Sequence of chain 1.E:
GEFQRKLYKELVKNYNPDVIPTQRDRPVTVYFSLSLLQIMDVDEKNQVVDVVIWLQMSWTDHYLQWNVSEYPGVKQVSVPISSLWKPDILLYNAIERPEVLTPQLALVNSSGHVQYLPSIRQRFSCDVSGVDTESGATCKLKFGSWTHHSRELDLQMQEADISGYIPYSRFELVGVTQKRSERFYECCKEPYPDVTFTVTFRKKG

Binding-site contacts:
Ligand atom C2 contacts residue SER111 of chain 1.E at 3.6 Å.
Ligand atom C3 contacts residue ASN109 of chain 1.E at 3.8 Å.
Ligand atom C8 contacts residue HIS113 of chain 1.E at 4.0 Å.
Ligand atom C5 contacts residue HIS113 of chain 1.E at 3.8 Å.
Ligand atom C7 contacts residue SER111 of chain 1.E at 3.4 Å.
Ligand atom C8 contacts residue SER111 of chain 1.E at 3.3 Å.
Ligand atom O7 contacts residue ASN109 of chain 1.E at 3.9 Å.
Ligand atom C7 contacts residue SER110 of chain 1.E at 4.3 Å.
Ligand atom C8 contacts residue SER110 of chain 1.E at 3.3 Å.
Ligand atom C4 contacts residue ASN109 of chain 1.E at 4.2 Å.
Ligand atom N2 contacts residue ASN109 of chain 1.E at 2.9 Å (h-bond).
Ligand atom C1 contacts residue HIS113 of chain 1.E at 3.7 Å.
Ligand atom O5 contacts residue ASN109 of chain 1.E at 2.3 Å (h-bond).
Ligand atom C3 contacts residue SER111 of chain 1.E at 4.0 Å.
Ligand atom C2 contacts residue ASN109 of chain 1.E at 2.4 Å.
Ligand atom C1 contacts residue ASN109 of chain 1.E at 1.4 Å.
Ligand atom C5 contacts residue ASN109 of chain 1.E at 3.6 Å.
Ligand atom C7 contacts residue ASN109 of chain 1.E at 3.6 Å.
Ligand atom C6 contacts residue HIS113 of chain 1.E at 3.7 Å.
Ligand atom N2 contacts residue SER111 of chain 1.E at 2.6 Å (h-bond).
Ligand atom C8 contacts residue TYR31 of chain 1.E at 4.4 Å (hydrophobic).
Ligand atom O5 contacts residue HIS113 of chain 1.E at 3.6 Å.
Ligand atom C1 contacts residue SER111 of chain 1.E at 3.7 Å.

The small molecule below binds the protein below.
Small molecule (SMILES): CC(=O)N[C@H]1[C@H](O[C@H]2[C@H](O)[C@@H](NC(C)=O)CO[C@@H]2CO)O[C@H](CO)[C@@H](O[C@@H]2O[C@H](CO)[C@@H](O)[C@H](O)[C@@H]2O)[C@@H]1O